Binding-site contacts:
Ligand atom C16 contacts residue ASP193 of chain 1.A at 3.2 Å.
Ligand atom F23 contacts residue ARG179 of chain 1.A at 3.0 Å.
Ligand atom C02 contacts residue ALA57 of chain 1.A at 3.7 Å (hydrophobic).
Ligand atom C07 contacts residue ALA108 of chain 1.A at 3.6 Å (hydrophobic).
Ligand atom N17 contacts residue GLU35 of chain 1.A at 3.9 Å.
Ligand atom N04 contacts residue GLU106 of chain 1.A at 3.3 Å (salt-bridge).
Ligand atom C19 contacts residue GLU33 of chain 1.A at 3.4 Å.
Ligand atom N17 contacts residue ASP193 of chain 1.A at 2.9 Å (salt-bridge).
Ligand atom C31 contacts residue LYS109 of chain 1.A at 3.2 Å.
Ligand atom N03 contacts residue LEU182 of chain 1.A at 3.2 Å.
Ligand atom N03 contacts residue GLU106 of chain 1.A at 3.0 Å (salt-bridge).
Ligand atom C18 contacts residue ASP193 of chain 1.A at 3.6 Å.
Ligand atom N28 contacts residue GLY111 of chain 1.A at 3.8 Å.
Ligand atom C05 contacts residue ALA108 of chain 1.A at 3.8 Å (hydrophobic).
Ligand atom C02 contacts residue LEU182 of chain 1.A at 3.7 Å (hydrophobic).
Ligand atom C18 contacts residue GLU35 of chain 1.A at 3.7 Å.
Ligand atom C19 contacts residue GLY34 of chain 1.A at 3.8 Å.
Ligand atom C01 contacts residue VAL39 of chain 1.A at 3.4 Å (hydrophobic).
Ligand atom N04 contacts residue ALA108 of chain 1.A at 3.2 Å (h-bond).
Ligand atom C22 contacts residue ARG179 of chain 1.A at 3.5 Å.
Ligand atom N10 contacts residue LEU31 of chain 1.A at 3.7 Å.
Ligand atom N04 contacts residue LEU182 of chain 1.A at 3.5 Å.
Ligand atom F23 contacts residue ASP175 of chain 1.A at 3.0 Å.
Ligand atom C21 contacts residue ARG179 of chain 1.A at 3.5 Å.
Ligand atom C40 contacts residue ALA108 of chain 1.A at 3.3 Å (hydrophobic).
Ligand atom N32 contacts residue LYS109 of chain 1.A at 3.9 Å.
Ligand atom C15 contacts residue ASP193 of chain 1.A at 3.5 Å.
Ligand atom C29 contacts residue GLY111 of chain 1.A at 3.5 Å.
Ligand atom N17 contacts residue GLY34 of chain 1.A at 3.6 Å.
Ligand atom C07 contacts residue GLY111 of chain 1.A at 3.7 Å.
Ligand atom C24 contacts residue ASP193 of chain 1.A at 3.5 Å.
Ligand atom C24 contacts residue GLU35 of chain 1.A at 3.9 Å.
Ligand atom C13 contacts residue VAL39 of chain 1.A at 3.5 Å (hydrophobic).
Ligand atom N04 contacts residue TYR107 of chain 1.A at 3.7 Å.
Ligand atom C09 contacts residue LEU31 of chain 1.A at 3.9 Å (hydrophobic).
Ligand atom N06 contacts residue TYR107 of chain 1.A at 3.7 Å.
Ligand atom N03 contacts residue ALA57 of chain 1.A at 3.7 Å.
Ligand atom C40 contacts residue GLY111 of chain 1.A at 3.4 Å.
Ligand atom C24 contacts residue ASN180 of chain 1.A at 3.4 Å.
Ligand atom N06 contacts residue ALA108 of chain 1.A at 3.1 Å (h-bond).

Sequence of chain 1.A:
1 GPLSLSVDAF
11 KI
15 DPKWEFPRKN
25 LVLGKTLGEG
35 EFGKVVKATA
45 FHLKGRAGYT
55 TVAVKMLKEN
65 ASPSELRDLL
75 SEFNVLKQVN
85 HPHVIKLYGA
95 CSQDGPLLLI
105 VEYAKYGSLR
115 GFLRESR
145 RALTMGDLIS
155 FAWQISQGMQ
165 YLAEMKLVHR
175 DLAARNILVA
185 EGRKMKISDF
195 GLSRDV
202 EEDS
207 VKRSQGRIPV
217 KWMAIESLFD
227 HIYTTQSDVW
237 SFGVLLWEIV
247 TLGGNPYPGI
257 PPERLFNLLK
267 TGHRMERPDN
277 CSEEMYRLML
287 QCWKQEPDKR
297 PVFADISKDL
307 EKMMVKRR

This small molecule binds to this protein.
Small molecule (SMILES): Cc1cc(Nc2cc(-c3cnn(CCN(C)C)c3)nc(Nc3ccc(CC(=O)Nc4cccc(F)c4)cc3)n2)[nH]n1